This small molecule binds to this protein.
Small molecule (SMILES): CS(=O)(=O)NCC[C@@H]1CCCCN1CC(=O)Nc1cccnc1

Binding-site contacts:
Ligand atom C14 contacts residue GLU166 of chain 2.A at 3.7 Å.
Ligand atom C14 contacts residue MET165 of chain 2.A at 3.9 Å (hydrophobic).
Ligand atom C1 contacts residue GLU166 of chain 2.A at 3.9 Å.
Ligand atom C13 contacts residue PHE140 of chain 2.A at 3.0 Å (hydrophobic).
Ligand atom C6 contacts residue HIS41 of chain 2.A at 3.5 Å.
Ligand atom C4 contacts residue MET165 of chain 2.A at 3.8 Å (hydrophobic).
Ligand atom O contacts residue GLN189 of chain 2.A at 3.7 Å.
Ligand atom N contacts residue GLN189 of chain 2.A at 3.1 Å.
Ligand atom C13 contacts residue LEU141 of chain 2.A at 3.9 Å (hydrophobic).
Ligand atom N3 contacts residue PHE140 of chain 2.A at 3.8 Å.
Ligand atom C13 contacts residue HIS163 of chain 2.A at 3.9 Å.
Ligand atom C4 contacts residue ARG188 of chain 2.A at 3.8 Å.
Ligand atom C5 contacts residue MET49 of chain 2.A at 3.0 Å (hydrophobic).
Ligand atom C13 contacts residue GLU166 of chain 2.A at 3.7 Å.
Ligand atom C7 contacts residue HIS164 of chain 2.A at 3.9 Å.
Ligand atom C5 contacts residue ARG188 of chain 2.A at 3.8 Å.
Ligand atom O1 contacts residue GLU166 of chain 2.A at 3.8 Å.
Ligand atom C14 contacts residue HIS163 of chain 2.A at 3.4 Å.
Ligand atom C6 contacts residue MET165 of chain 2.A at 3.4 Å (hydrophobic).
Ligand atom C13 contacts residue SER1 of chain 1.A at 3.9 Å.
Ligand atom O2 contacts residue GLU166 of chain 2.A at 3.0 Å (salt-bridge).
Ligand atom C5 contacts residue ASP187 of chain 2.A at 3.8 Å.
Ligand atom C14 contacts residue CYS145 of chain 2.A at 3.7 Å (hydrophobic).
Ligand atom C11 contacts residue GLU166 of chain 2.A at 3.5 Å.
Ligand atom C12 contacts residue PHE140 of chain 2.A at 3.4 Å (hydrophobic).
Ligand atom N2 contacts residue ASN142 of chain 2.A at 3.8 Å.
Ligand atom C10 contacts residue ASN142 of chain 2.A at 3.9 Å.
Ligand atom C7 contacts residue HIS41 of chain 2.A at 3.5 Å.
Ligand atom C12 contacts residue ASN142 of chain 2.A at 3.9 Å.
Ligand atom O1 contacts residue PRO168 of chain 2.A at 3.6 Å.
Ligand atom C12 contacts residue LEU141 of chain 2.A at 3.6 Å (hydrophobic).
Ligand atom C4 contacts residue GLN189 of chain 2.A at 3.7 Å.
Ligand atom C11 contacts residue ASN142 of chain 2.A at 3.3 Å.
Ligand atom C contacts residue GLU166 of chain 2.A at 3.2 Å.
Ligand atom O2 contacts residue MET165 of chain 2.A at 3.3 Å.
Ligand atom N3 contacts residue HIS163 of chain 2.A at 2.8 Å (h-bond).
Ligand atom C6 contacts residue MET49 of chain 2.A at 3.9 Å (hydrophobic).
Ligand atom N3 contacts residue GLU166 of chain 2.A at 3.8 Å.
Ligand atom C12 contacts residue GLU166 of chain 2.A at 3.4 Å.
Ligand atom C5 contacts residue MET165 of chain 2.A at 3.6 Å (hydrophobic).

Sequence of chain 2.A:
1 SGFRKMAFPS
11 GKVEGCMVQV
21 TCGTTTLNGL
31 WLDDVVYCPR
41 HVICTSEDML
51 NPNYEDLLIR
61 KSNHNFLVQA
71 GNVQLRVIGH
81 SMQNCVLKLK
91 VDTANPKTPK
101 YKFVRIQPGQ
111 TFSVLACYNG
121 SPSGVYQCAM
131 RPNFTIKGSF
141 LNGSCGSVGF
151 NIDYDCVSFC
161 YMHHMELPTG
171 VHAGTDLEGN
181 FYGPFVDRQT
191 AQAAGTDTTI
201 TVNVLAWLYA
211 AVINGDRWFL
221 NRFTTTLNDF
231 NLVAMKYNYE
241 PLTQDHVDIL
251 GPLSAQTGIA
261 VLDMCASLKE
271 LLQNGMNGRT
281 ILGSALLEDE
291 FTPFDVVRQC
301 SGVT

Sequence of chain 1.A:
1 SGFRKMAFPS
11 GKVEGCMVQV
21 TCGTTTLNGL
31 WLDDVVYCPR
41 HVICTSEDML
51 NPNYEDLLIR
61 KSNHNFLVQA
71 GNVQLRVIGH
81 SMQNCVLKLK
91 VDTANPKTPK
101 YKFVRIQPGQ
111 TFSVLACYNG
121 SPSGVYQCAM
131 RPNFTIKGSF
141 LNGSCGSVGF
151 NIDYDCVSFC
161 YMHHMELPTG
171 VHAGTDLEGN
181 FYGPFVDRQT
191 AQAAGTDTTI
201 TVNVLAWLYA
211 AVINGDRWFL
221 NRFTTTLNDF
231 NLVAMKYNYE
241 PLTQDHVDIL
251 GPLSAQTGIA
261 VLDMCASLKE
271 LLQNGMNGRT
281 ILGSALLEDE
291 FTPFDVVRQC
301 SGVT